Binding-site contacts:
Ligand atom C1 contacts residue GLN31 of chain 1.A at 4.1 Å.
Ligand atom C1 contacts residue ILE1 of chain 1.A at 4.1 Å (hydrophobic).
Ligand atom O1 contacts residue ASN33 of chain 1.A at 4.5 Å.
Ligand atom C5 contacts residue ASN33 of chain 1.A at 3.8 Å.
Ligand atom O5 contacts residue ASN33 of chain 1.A at 3.8 Å.
Ligand atom C3 contacts residue ASN33 of chain 1.A at 3.9 Å.
Ligand atom O1 contacts residue THR2 of chain 1.A at 3.5 Å.
Ligand atom C2 contacts residue GLN31 of chain 1.A at 4.3 Å.
Ligand atom O1 contacts residue THR23 of chain 1.A at 4.5 Å.
Ligand atom O1 contacts residue ILE1 of chain 1.A at 3.5 Å (h-bond).
Ligand atom O1 contacts residue GLN31 of chain 1.A at 4.3 Å.
Ligand atom O2 contacts residue ILE1 of chain 1.A at 3.3 Å (h-bond).
Ligand atom O5 contacts residue GLY3 of chain 1.A at 3.8 Å.
Ligand atom C2 contacts residue ILE1 of chain 1.A at 4.2 Å (hydrophobic).
Ligand atom C1 contacts residue GLY3 of chain 1.A at 3.9 Å.
Ligand atom O2 contacts residue GLN31 of chain 1.A at 3.4 Å (h-bond).
Ligand atom C2 contacts residue ASN33 of chain 1.A at 4.2 Å.
Ligand atom C1 contacts residue ASN33 of chain 1.A at 3.7 Å.
Ligand atom O1 contacts residue GLY3 of chain 1.A at 3.0 Å (h-bond).
Ligand atom O2 contacts residue ASN33 of chain 1.A at 4.1 Å.

This small molecule binds to this protein.
Small molecule (SMILES): O[C@@H]1[C@@H](O)[C@H](O)OC[C@H]1O

Sequence of chain 1.A:
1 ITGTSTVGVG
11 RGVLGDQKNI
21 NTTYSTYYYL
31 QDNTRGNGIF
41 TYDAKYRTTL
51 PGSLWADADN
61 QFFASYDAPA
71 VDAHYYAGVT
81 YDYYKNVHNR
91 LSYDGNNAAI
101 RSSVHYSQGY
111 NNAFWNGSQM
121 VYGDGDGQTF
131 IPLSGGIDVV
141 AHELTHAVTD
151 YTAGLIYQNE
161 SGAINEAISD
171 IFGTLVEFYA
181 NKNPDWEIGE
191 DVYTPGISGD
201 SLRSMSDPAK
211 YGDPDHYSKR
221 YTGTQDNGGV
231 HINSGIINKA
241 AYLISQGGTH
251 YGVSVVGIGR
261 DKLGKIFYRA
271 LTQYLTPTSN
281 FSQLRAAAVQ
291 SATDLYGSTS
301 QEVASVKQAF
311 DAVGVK